Sequence of chain 1.A:
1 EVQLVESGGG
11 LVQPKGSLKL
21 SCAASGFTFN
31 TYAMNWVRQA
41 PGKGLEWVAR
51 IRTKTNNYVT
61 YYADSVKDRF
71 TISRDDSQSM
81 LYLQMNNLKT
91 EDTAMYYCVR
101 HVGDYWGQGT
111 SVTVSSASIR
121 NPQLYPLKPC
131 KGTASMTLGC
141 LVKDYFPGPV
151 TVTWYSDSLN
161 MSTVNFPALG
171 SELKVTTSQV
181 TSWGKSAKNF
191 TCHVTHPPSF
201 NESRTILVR

Binding-site contacts:
Ligand atom O7 contacts residue TYR155 of chain 1.A at 4.4 Å.
Ligand atom C4 contacts residue ASN189 of chain 1.A at 4.2 Å.
Ligand atom C7 contacts residue LEU207 of chain 1.A at 4.2 Å (hydrophobic).
Ligand atom O5 contacts residue TYR155 of chain 1.A at 3.8 Å.
Ligand atom C8 contacts residue LEU207 of chain 1.A at 3.8 Å (hydrophobic).
Ligand atom C7 contacts residue THR205 of chain 1.A at 4.4 Å.
Ligand atom C5 contacts residue THR205 of chain 1.A at 4.5 Å.
Ligand atom C8 contacts residue THR191 of chain 1.A at 4.3 Å.
Ligand atom C3 contacts residue ASN189 of chain 1.A at 3.8 Å.
Ligand atom C1 contacts residue THR205 of chain 1.A at 4.3 Å.
Ligand atom C1 contacts residue TYR155 of chain 1.A at 4.2 Å (hydrophobic).
Ligand atom C5 contacts residue THR191 of chain 1.A at 3.5 Å.
Ligand atom O7 contacts residue LEU207 of chain 1.A at 4.3 Å.
Ligand atom O7 contacts residue THR205 of chain 1.A at 3.4 Å.
Ligand atom C8 contacts residue SER203 of chain 1.A at 4.3 Å.
Ligand atom O5 contacts residue ASN189 of chain 1.A at 2.3 Å (h-bond).
Ligand atom O7 contacts residue ASN189 of chain 1.A at 3.9 Å.
Ligand atom C6 contacts residue ASP157 of chain 1.A at 3.9 Å.
Ligand atom C5 contacts residue ASN189 of chain 1.A at 3.6 Å.
Ligand atom N2 contacts residue ASN189 of chain 1.A at 2.9 Å (h-bond).
Ligand atom C6 contacts residue THR191 of chain 1.A at 4.1 Å.
Ligand atom O5 contacts residue THR191 of chain 1.A at 3.2 Å (h-bond).
Ligand atom C2 contacts residue ASN189 of chain 1.A at 2.5 Å.
Ligand atom C8 contacts residue TYR155 of chain 1.A at 3.7 Å (hydrophobic).
Ligand atom C7 contacts residue ASN189 of chain 1.A at 3.6 Å.
Ligand atom C6 contacts residue SER156 of chain 1.A at 3.5 Å.
Ligand atom C8 contacts residue HIS193 of chain 1.A at 3.9 Å.
Ligand atom C1 contacts residue ASN189 of chain 1.A at 1.4 Å.
Ligand atom C6 contacts residue TYR155 of chain 1.A at 4.5 Å (hydrophobic).
Ligand atom C1 contacts residue THR191 of chain 1.A at 3.5 Å.

A protein and the small-molecule ligand that binds it are described below.
Small molecule (SMILES): CC(=O)N[C@H]1[C@H](O[C@H]2[C@H](O)[C@@H](NC(C)=O)CO[C@@H]2CO[C@@H]2O[C@@H](C)[C@@H](O)[C@@H](O)[C@@H]2O)O[C@H](CO)[C@@H](O[C@@H]2O[C@H](CO)[C@@H](O)[C@H](O[C@H]3O[C@H](CO)[C@@H](O)[C@H](O)[C@@H]3O)[C@@H]2O)[C@@H]1O